Sequence of chain 1.B:
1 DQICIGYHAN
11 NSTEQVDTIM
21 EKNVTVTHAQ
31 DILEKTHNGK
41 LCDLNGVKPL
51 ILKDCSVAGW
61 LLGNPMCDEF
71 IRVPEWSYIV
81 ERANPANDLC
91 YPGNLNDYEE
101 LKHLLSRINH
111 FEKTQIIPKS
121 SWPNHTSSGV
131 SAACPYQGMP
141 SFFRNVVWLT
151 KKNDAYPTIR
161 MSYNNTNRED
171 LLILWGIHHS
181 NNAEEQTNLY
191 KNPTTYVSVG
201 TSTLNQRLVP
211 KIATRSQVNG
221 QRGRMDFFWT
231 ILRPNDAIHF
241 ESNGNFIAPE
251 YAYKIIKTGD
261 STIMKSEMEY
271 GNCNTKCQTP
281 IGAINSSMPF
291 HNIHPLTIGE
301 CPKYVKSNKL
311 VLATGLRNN

Binding-site contacts:
Ligand atom O5 contacts residue ASN23 of chain 1.B at 2.2 Å (h-bond).
Ligand atom C5 contacts residue ASN23 of chain 1.B at 3.6 Å.
Ligand atom N2 contacts residue ASN23 of chain 1.B at 3.1 Å (h-bond).
Ligand atom C4 contacts residue ASN23 of chain 1.B at 4.2 Å.
Ligand atom C7 contacts residue ASN23 of chain 1.B at 3.6 Å.
Ligand atom O7 contacts residue ASN23 of chain 1.B at 3.5 Å (h-bond).
Ligand atom C2 contacts residue ASN23 of chain 1.B at 2.5 Å.
Ligand atom O5 contacts residue GLN15 of chain 1.B at 4.2 Å.
Ligand atom C3 contacts residue ASN23 of chain 1.B at 3.8 Å.
Ligand atom C1 contacts residue ASN23 of chain 1.B at 1.4 Å.

A protein and the small-molecule ligand that binds it are described below.
Small molecule (SMILES): CC(=O)N[C@@H]1[C@@H](O)[C@H](O)[C@@H](CO)O[C@H]1O